The small molecule below binds the protein below.
Small molecule (SMILES): OC[C@H]1O[C@H](O[C@H]2[C@H](O)[C@@H](O)[C@@H](O)O[C@@H]2CO)[C@H](O)[C@@H](O)[C@@H]1O

Binding-site contacts:
Ligand atom C1 contacts residue TYR156 of chain 1.A at 3.3 Å (hydrophobic).
Ligand atom O6 contacts residue PRO155 of chain 1.A at 3.4 Å.
Ligand atom C1 contacts residue ASP15 of chain 1.A at 3.4 Å.
Ligand atom C3 contacts residue TRP63 of chain 1.A at 3.8 Å (hydrophobic).
Ligand atom O3 contacts residue TRP63 of chain 1.A at 3.2 Å (h-bond).
Ligand atom O6 contacts residue TYR156 of chain 1.A at 3.1 Å.
Ligand atom C3 contacts residue TRP341 of chain 1.A at 3.9 Å (hydrophobic).
Ligand atom C4 contacts residue TRP341 of chain 1.A at 3.4 Å (hydrophobic).
Ligand atom O2 contacts residue TRP63 of chain 1.A at 3.4 Å (h-bond).
Ligand atom O1 contacts residue ASN13 of chain 1.A at 3.9 Å.
Ligand atom C6 contacts residue GLU154 of chain 1.A at 3.2 Å.
Ligand atom O2 contacts residue ASP66 of chain 1.A at 2.6 Å (salt-bridge).
Ligand atom O5 contacts residue TYR156 of chain 1.A at 3.3 Å.
Ligand atom O2 contacts residue MET331 of chain 1.A at 3.7 Å.
Ligand atom O2 contacts residue GLU112 of chain 1.A at 2.6 Å (salt-bridge).
Ligand atom C6 contacts residue TYR156 of chain 1.A at 3.8 Å (hydrophobic).
Ligand atom O1 contacts residue ASP15 of chain 1.A at 2.5 Å (salt-bridge).
Ligand atom C2 contacts residue TRP231 of chain 1.A at 3.9 Å (hydrophobic).
Ligand atom O6 contacts residue GLU154 of chain 1.A at 2.7 Å (salt-bridge).
Ligand atom O3 contacts residue ASP66 of chain 1.A at 2.6 Å (salt-bridge).
Ligand atom C2 contacts residue TRP341 of chain 1.A at 4.0 Å (hydrophobic).
Ligand atom O2 contacts residue LYS16 of chain 1.A at 3.2 Å.
Ligand atom C6 contacts residue PRO155 of chain 1.A at 3.9 Å (hydrophobic).
Ligand atom C2 contacts residue ASP66 of chain 1.A at 3.3 Å.
Ligand atom O4 contacts residue ARG67 of chain 1.A at 3.2 Å (salt-bridge).
Ligand atom C2 contacts residue GLU112 of chain 1.A at 3.1 Å.
Ligand atom C1 contacts residue LYS16 of chain 1.A at 3.5 Å.
Ligand atom O3 contacts residue ALA64 of chain 1.A at 3.7 Å.
Ligand atom O2 contacts residue ALA64 of chain 1.A at 3.4 Å.
Ligand atom C6 contacts residue TRP341 of chain 1.A at 3.7 Å (hydrophobic).
Ligand atom O3 contacts residue ARG67 of chain 1.A at 3.2 Å (salt-bridge).
Ligand atom C1 contacts residue TRP231 of chain 1.A at 3.5 Å (hydrophobic).
Ligand atom O1 contacts residue LYS16 of chain 1.A at 2.9 Å (salt-bridge).
Ligand atom C2 contacts residue LYS16 of chain 1.A at 4.0 Å.
Ligand atom O3 contacts residue TRP341 of chain 1.A at 3.9 Å.
Ligand atom C3 contacts residue ASP66 of chain 1.A at 3.3 Å.
Ligand atom O5 contacts residue TRP341 of chain 1.A at 4.0 Å.
Ligand atom O3 contacts residue GLU112 of chain 1.A at 3.6 Å (salt-bridge).
Ligand atom O4 contacts residue TRP341 of chain 1.A at 3.7 Å.
Ligand atom O5 contacts residue ASP15 of chain 1.A at 3.9 Å.

Sequence of chain 1.A:
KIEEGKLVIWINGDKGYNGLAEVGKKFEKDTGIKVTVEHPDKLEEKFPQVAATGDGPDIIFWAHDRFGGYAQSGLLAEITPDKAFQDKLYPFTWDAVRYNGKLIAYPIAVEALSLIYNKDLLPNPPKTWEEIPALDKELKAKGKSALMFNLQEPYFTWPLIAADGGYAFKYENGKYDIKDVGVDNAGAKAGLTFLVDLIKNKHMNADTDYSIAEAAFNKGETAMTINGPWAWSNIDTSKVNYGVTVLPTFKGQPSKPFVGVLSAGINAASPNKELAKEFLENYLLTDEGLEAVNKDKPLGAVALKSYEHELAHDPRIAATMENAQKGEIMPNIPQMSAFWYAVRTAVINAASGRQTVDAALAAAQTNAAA